Sequence of chain 1.A:
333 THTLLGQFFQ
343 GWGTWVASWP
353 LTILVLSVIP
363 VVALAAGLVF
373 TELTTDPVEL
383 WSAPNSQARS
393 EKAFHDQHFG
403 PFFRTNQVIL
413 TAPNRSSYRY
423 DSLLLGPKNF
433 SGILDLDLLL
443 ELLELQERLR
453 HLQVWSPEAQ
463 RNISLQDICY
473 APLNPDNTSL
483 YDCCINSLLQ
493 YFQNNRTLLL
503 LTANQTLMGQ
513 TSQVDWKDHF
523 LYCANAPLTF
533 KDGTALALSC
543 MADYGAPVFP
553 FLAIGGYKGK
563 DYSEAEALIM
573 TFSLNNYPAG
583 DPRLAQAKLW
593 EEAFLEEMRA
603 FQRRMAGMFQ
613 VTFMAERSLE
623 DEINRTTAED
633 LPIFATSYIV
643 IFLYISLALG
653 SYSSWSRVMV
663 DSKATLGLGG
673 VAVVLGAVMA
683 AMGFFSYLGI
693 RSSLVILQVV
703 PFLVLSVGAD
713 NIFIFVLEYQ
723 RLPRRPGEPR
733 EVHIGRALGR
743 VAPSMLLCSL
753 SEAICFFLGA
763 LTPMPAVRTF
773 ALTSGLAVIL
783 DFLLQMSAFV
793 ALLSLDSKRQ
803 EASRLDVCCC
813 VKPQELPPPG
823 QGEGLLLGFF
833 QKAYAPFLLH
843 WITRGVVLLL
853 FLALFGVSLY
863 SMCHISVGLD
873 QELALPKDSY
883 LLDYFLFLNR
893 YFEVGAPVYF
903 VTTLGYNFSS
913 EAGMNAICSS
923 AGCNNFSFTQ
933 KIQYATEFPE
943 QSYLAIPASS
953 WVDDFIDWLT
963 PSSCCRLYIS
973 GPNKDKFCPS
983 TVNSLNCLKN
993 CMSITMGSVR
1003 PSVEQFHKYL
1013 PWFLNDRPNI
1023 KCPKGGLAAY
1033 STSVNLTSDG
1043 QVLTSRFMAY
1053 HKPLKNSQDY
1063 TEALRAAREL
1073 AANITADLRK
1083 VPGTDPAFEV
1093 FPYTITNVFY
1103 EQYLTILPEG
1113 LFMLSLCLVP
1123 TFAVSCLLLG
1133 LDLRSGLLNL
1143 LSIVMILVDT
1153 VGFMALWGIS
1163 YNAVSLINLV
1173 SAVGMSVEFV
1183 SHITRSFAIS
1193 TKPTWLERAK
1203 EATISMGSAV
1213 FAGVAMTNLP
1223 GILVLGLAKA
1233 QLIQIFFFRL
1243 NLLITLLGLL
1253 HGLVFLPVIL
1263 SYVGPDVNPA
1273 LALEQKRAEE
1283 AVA

Binding-site contacts:
Ligand atom C6 contacts residue GLN515 of chain 1.A at 4.2 Å.
Ligand atom C4 contacts residue ASN506 of chain 1.A at 4.3 Å.
Ligand atom C2 contacts residue GLN515 of chain 1.A at 4.3 Å.
Ligand atom C7 contacts residue ASN506 of chain 1.A at 3.6 Å.
Ligand atom C5 contacts residue ASN506 of chain 1.A at 3.8 Å.
Ligand atom C1 contacts residue ASN506 of chain 1.A at 1.4 Å.
Ligand atom C4 contacts residue GLN515 of chain 1.A at 4.4 Å.
Ligand atom O7 contacts residue ASN506 of chain 1.A at 4.0 Å.
Ligand atom C3 contacts residue GLN515 of chain 1.A at 4.3 Å.
Ligand atom O5 contacts residue GLN515 of chain 1.A at 3.1 Å (h-bond).
Ligand atom N2 contacts residue ASN506 of chain 1.A at 2.8 Å (h-bond).
Ligand atom C3 contacts residue ASN506 of chain 1.A at 3.7 Å.
Ligand atom C5 contacts residue GLN515 of chain 1.A at 3.5 Å.
Ligand atom O5 contacts residue ASN506 of chain 1.A at 2.6 Å (h-bond).
Ligand atom C2 contacts residue ASN506 of chain 1.A at 2.5 Å.
Ligand atom C1 contacts residue GLN515 of chain 1.A at 3.3 Å.

A protein and the small-molecule ligand that binds it are described below.
Small molecule (SMILES): CC(=O)N[C@@H]1[C@@H](O)[C@H](O)[C@@H](CO)O[C@H]1O